Binding-site contacts:
Ligand atom O6 contacts residue LYS281 of chain 1.B at 3.6 Å (salt-bridge).
Ligand atom O5 contacts residue ASN342 of chain 1.B at 4.4 Å.
Ligand atom O1 contacts residue GLY341 of chain 1.B at 4.5 Å.
Ligand atom O2 contacts residue ASN342 of chain 1.B at 3.8 Å.
Ligand atom C5 contacts residue GLN46 of chain 1.B at 3.7 Å.
Ligand atom C1 contacts residue ASN342 of chain 1.B at 3.7 Å.
Ligand atom C4 contacts residue LYS281 of chain 1.B at 4.3 Å.
Ligand atom O1 contacts residue GLN46 of chain 1.B at 3.2 Å (h-bond).
Ligand atom C2 contacts residue ALA282 of chain 1.B at 3.4 Å (hydrophobic).
Ligand atom C3 contacts residue ALA282 of chain 1.B at 4.1 Å (hydrophobic).
Ligand atom C6 contacts residue GLN46 of chain 1.B at 3.3 Å.
Ligand atom O2 contacts residue GLY343 of chain 1.B at 2.9 Å (h-bond).
Ligand atom C2 contacts residue GLY343 of chain 1.B at 4.1 Å.
Ligand atom O1 contacts residue ASN342 of chain 1.B at 2.9 Å (h-bond).
Ligand atom C2 contacts residue LYS281 of chain 1.B at 3.4 Å.
Ligand atom O5 contacts residue LYS281 of chain 1.B at 3.3 Å (salt-bridge).
Ligand atom C3 contacts residue LYS281 of chain 1.B at 4.4 Å.
Ligand atom C5 contacts residue LYS281 of chain 1.B at 4.3 Å.
Ligand atom C1 contacts residue GLY343 of chain 1.B at 4.4 Å.
Ligand atom O2 contacts residue GLY341 of chain 1.B at 4.5 Å.
Ligand atom C1 contacts residue LYS281 of chain 1.B at 3.5 Å.
Ligand atom O6 contacts residue GLN46 of chain 1.B at 3.7 Å.
Ligand atom C1 contacts residue ALA282 of chain 1.B at 4.3 Å (hydrophobic).
Ligand atom O2 contacts residue LYS281 of chain 1.B at 4.3 Å.
Ligand atom O2 contacts residue ALA282 of chain 1.B at 3.0 Å (h-bond).
Ligand atom O5 contacts residue GLN46 of chain 1.B at 3.2 Å (h-bond).
Ligand atom O1 contacts residue LYS45 of chain 1.B at 3.5 Å.
Ligand atom C1 contacts residue GLN46 of chain 1.B at 3.5 Å.
Ligand atom C1 contacts residue GLY341 of chain 1.B at 3.9 Å.
Ligand atom O3 contacts residue ALA282 of chain 1.B at 3.6 Å.

A protein and the small-molecule ligand that binds it are described below.
Small molecule (SMILES): OC[C@H]1O[C@H](O)[C@H](O)[C@@H](O)[C@@H]1O

Sequence of chain 1.B:
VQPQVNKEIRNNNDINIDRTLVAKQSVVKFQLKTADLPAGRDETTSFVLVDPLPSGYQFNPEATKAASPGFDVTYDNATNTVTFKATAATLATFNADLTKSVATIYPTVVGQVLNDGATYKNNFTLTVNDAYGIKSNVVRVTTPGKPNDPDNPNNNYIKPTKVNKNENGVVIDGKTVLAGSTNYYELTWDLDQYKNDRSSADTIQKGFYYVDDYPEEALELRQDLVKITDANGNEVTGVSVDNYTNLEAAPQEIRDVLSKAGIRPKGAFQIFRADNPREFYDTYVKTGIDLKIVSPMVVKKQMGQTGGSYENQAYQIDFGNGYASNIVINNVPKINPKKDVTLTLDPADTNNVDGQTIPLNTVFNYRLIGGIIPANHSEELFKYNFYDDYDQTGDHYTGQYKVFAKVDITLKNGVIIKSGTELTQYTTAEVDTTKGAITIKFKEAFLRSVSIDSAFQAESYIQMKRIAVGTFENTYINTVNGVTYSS